Binding-site contacts:
Ligand atom CAE contacts residue LEU94 of chain 1.B at 3.7 Å (hydrophobic).
Ligand atom CAF contacts residue LEU94 of chain 1.B at 3.8 Å (hydrophobic).
Ligand atom CAB contacts residue GLU56 of chain 1.B at 3.7 Å.
Ligand atom CAM contacts residue MET124 of chain 1.B at 4.0 Å (hydrophobic).
Ligand atom CAM contacts residue LEU49 of chain 1.B at 3.9 Å (hydrophobic).
Ligand atom OAH contacts residue PHE107 of chain 1.B at 3.6 Å.
Ligand atom CAE contacts residue MET91 of chain 1.B at 4.2 Å (hydrophobic).
Ligand atom CAR contacts residue LEU87 of chain 1.B at 3.6 Å (hydrophobic).
Ligand atom OAG contacts residue GLU56 of chain 1.B at 2.4 Å (salt-bridge).
Ligand atom OAG contacts residue ARG97 of chain 1.B at 3.5 Å (salt-bridge).
Ligand atom CAP contacts residue MET46 of chain 1.B at 3.9 Å (hydrophobic).
Ligand atom CAE contacts residue PHE107 of chain 1.B at 4.0 Å (hydrophobic).
Ligand atom OAG contacts residue LEU90 of chain 1.B at 3.9 Å.
Ligand atom CAA contacts residue LEU90 of chain 1.B at 4.1 Å (hydrophobic).
Ligand atom CAQ contacts residue LEU49 of chain 1.B at 4.3 Å (hydrophobic).
Ligand atom CAB contacts residue PHE107 of chain 1.B at 4.0 Å (hydrophobic).
Ligand atom CAT contacts residue MET46 of chain 1.B at 4.0 Å (hydrophobic).
Ligand atom CAC contacts residue LEU49 of chain 1.B at 4.0 Å (hydrophobic).
Ligand atom CAD contacts residue PHE107 of chain 1.B at 3.6 Å (hydrophobic).
Ligand atom CAK contacts residue GLY224 of chain 1.B at 4.3 Å.
Ligand atom CAF contacts residue MET91 of chain 1.B at 4.3 Å (hydrophobic).
Ligand atom CAQ contacts residue THR50 of chain 1.B at 4.2 Å.
Ligand atom CAT contacts residue HIS227 of chain 1.B at 3.4 Å.
Ligand atom OAH contacts residue LEU49 of chain 1.B at 3.7 Å.
Ligand atom CAR contacts residue ALA53 of chain 1.B at 3.9 Å (hydrophobic).
Ligand atom OAU contacts residue MET46 of chain 1.B at 3.5 Å.
Ligand atom CAI contacts residue PHE107 of chain 1.B at 4.0 Å (hydrophobic).
Ligand atom CAF contacts residue LEU90 of chain 1.B at 3.7 Å (hydrophobic).
Ligand atom CAA contacts residue GLU56 of chain 1.B at 3.5 Å.
Ligand atom CAB contacts residue LEU49 of chain 1.B at 4.1 Å (hydrophobic).
Ligand atom CAC contacts residue PHE107 of chain 1.B at 3.8 Å (hydrophobic).
Ligand atom CAP contacts residue LEU49 of chain 1.B at 3.9 Å (hydrophobic).
Ligand atom OAU contacts residue HIS227 of chain 1.B at 2.9 Å (h-bond).
Ligand atom CAJ contacts residue LEU87 of chain 1.B at 4.1 Å (hydrophobic).
Ligand atom CAB contacts residue ALA53 of chain 1.B at 4.2 Å (hydrophobic).
Ligand atom CAO contacts residue LEU87 of chain 1.B at 4.4 Å (hydrophobic).
Ligand atom OAU contacts residue LEU228 of chain 1.B at 3.8 Å.
Ligand atom CAA contacts residue PHE107 of chain 1.B at 4.3 Å (hydrophobic).
Ligand atom CAT contacts residue MET124 of chain 1.B at 3.8 Å (hydrophobic).
Ligand atom CAJ contacts residue MET91 of chain 1.B at 4.3 Å (hydrophobic).

This small molecule binds to this protein.
Small molecule (SMILES): CC1=CC[C@]2(CO)CO[C@H](c3ccc(O)cc3)[C@H]1C2

Sequence of chain 1.B:
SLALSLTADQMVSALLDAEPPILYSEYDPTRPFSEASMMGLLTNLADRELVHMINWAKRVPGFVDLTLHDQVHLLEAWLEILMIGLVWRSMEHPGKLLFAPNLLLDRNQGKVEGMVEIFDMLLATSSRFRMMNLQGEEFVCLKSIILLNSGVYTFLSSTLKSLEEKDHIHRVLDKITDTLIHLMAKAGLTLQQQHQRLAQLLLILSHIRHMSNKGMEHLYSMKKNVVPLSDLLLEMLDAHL